Binding-site contacts:
Ligand atom CL contacts residue LYS82 of chain 1.A at 3.9 Å.
Ligand atom C2 contacts residue LYS82 of chain 1.A at 4.2 Å.
Ligand atom N2 contacts residue GLU84 of chain 1.A at 3.8 Å.
Ligand atom CL contacts residue GLU84 of chain 1.A at 3.6 Å.
Ligand atom CL contacts residue ASN106 of chain 1.A at 2.9 Å.
Ligand atom C2 contacts residue GLU84 of chain 1.A at 4.4 Å.
Ligand atom C contacts residue LYS82 of chain 1.A at 4.3 Å.
Ligand atom CL contacts residue PHE83 of chain 1.A at 3.4 Å.
Ligand atom C3 contacts residue GLU84 of chain 1.A at 4.4 Å.
Ligand atom N2 contacts residue PHE83 of chain 1.A at 3.8 Å.
Ligand atom C3 contacts residue PHE83 of chain 1.A at 4.1 Å (hydrophobic).
Ligand atom N contacts residue LYS82 of chain 1.A at 3.3 Å.
Ligand atom C3 contacts residue LYS82 of chain 1.A at 3.8 Å.
Ligand atom N2 contacts residue LYS82 of chain 1.A at 3.6 Å.

Sequence of chain 1.A:
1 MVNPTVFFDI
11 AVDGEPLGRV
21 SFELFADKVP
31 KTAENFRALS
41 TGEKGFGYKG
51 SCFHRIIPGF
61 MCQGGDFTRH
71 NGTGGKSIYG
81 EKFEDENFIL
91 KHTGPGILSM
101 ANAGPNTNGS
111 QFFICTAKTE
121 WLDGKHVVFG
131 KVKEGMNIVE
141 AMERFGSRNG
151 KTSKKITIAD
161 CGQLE

A protein and the small-molecule ligand that binds it are described below.
Small molecule (SMILES): Nc1cncnc1Cl